Sequence of chain 1.C:
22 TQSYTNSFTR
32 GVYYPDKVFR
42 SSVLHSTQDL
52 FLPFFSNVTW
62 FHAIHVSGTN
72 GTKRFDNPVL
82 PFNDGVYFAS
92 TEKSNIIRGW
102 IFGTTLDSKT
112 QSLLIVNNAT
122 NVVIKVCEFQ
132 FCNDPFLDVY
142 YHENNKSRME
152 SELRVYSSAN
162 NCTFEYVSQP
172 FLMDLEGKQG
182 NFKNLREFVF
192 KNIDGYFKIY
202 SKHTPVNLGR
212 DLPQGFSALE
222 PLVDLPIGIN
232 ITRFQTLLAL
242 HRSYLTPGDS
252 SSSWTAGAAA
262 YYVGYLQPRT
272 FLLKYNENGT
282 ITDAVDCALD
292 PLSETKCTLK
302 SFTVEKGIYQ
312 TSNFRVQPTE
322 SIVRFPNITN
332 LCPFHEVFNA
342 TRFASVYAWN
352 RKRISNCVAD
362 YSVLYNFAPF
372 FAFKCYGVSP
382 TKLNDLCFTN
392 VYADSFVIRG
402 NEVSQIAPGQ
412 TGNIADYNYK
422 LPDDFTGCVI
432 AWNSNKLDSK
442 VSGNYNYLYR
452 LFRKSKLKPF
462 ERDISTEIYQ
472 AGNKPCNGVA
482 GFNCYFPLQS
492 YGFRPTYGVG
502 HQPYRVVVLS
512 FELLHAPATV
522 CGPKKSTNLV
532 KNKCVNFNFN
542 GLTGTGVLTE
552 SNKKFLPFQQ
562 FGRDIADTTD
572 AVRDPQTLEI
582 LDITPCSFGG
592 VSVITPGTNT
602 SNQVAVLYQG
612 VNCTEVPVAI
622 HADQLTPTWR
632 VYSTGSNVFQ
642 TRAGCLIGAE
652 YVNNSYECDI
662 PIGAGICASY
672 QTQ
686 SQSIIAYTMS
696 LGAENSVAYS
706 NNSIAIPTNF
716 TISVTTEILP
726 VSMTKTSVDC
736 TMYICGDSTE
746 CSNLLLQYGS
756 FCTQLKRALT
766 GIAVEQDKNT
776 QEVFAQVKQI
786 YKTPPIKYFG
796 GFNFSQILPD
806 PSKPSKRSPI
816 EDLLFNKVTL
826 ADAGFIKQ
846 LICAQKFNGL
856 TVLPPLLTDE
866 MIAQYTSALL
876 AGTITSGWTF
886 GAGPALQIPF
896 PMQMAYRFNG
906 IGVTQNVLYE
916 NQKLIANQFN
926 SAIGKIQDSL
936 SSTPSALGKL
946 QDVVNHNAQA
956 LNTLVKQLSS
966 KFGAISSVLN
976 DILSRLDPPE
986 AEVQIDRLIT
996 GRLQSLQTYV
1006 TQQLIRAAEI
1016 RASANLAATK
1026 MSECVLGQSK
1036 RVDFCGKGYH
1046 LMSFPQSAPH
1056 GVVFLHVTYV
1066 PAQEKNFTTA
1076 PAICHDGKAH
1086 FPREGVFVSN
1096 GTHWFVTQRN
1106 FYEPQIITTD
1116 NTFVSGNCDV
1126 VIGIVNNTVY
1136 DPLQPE

Binding-site contacts:
Ligand atom C8 contacts residue ASN654 of chain 1.C at 3.7 Å.
Ligand atom C2 contacts residue ASN654 of chain 1.C at 2.5 Å.
Ligand atom C3 contacts residue ASN654 of chain 1.C at 3.8 Å.
Ligand atom N2 contacts residue ASN654 of chain 1.C at 2.9 Å (h-bond).
Ligand atom C5 contacts residue ASN654 of chain 1.C at 3.7 Å.
Ligand atom O5 contacts residue ASN654 of chain 1.C at 2.4 Å (h-bond).
Ligand atom C4 contacts residue ASN654 of chain 1.C at 4.2 Å.
Ligand atom C7 contacts residue ASN654 of chain 1.C at 3.6 Å.
Ligand atom C1 contacts residue ASN654 of chain 1.C at 1.4 Å.

This small molecule binds to this protein.
Small molecule (SMILES): CC(=O)N[C@@H]1[C@@H](O)[C@H](O)[C@@H](CO)O[C@H]1O